This protein binds this small molecule.
Small molecule (SMILES): CCOC(=O)c1ccc(OCCCCC2CCN(c3ccc(C)nn3)CC2)cc1

Binding-site contacts:
Ligand atom C7 contacts residue TYR159 of chain 60.B at 3.7 Å (hydrophobic).
Ligand atom C19 contacts residue PHE237 of chain 60.B at 3.5 Å (hydrophobic).
Ligand atom C8 contacts residue TYR159 of chain 60.B at 3.5 Å (hydrophobic).
Ligand atom C11 contacts residue LEU134 of chain 60.B at 3.8 Å (hydrophobic).
Ligand atom C26 contacts residue LYS113 of chain 60.B at 3.7 Å.
Ligand atom N3 contacts residue LEU240 of chain 60.B at 3.4 Å.
Ligand atom C14 contacts residue VAL199 of chain 60.B at 3.8 Å (hydrophobic).
Ligand atom C23 contacts residue TYR112 of chain 60.B at 3.3 Å (hydrophobic).
Ligand atom C15 contacts residue MET132 of chain 60.B at 3.6 Å (hydrophobic).
Ligand atom C4 contacts residue ILE194 of chain 60.B at 3.8 Å (hydrophobic).
Ligand atom C8 contacts residue VAL196 of chain 60.B at 3.7 Å (hydrophobic).
Ligand atom C18 contacts residue PHE237 of chain 60.B at 3.8 Å (hydrophobic).
Ligand atom C1 contacts residue ILE157 of chain 60.B at 3.4 Å (hydrophobic).
Ligand atom C14 contacts residue MET132 of chain 60.B at 3.5 Å (hydrophobic).
Ligand atom C21 contacts residue PHE237 of chain 60.B at 3.7 Å (hydrophobic).
Ligand atom C5 contacts residue ILE194 of chain 60.B at 3.8 Å (hydrophobic).
Ligand atom N4 contacts residue LEU240 of chain 60.B at 3.3 Å.
Ligand atom C10 contacts residue MET132 of chain 60.B at 3.7 Å (hydrophobic).
Ligand atom N6 contacts residue VAL196 of chain 60.B at 3.8 Å.
Ligand atom C13 contacts residue PHE237 of chain 60.B at 3.7 Å (hydrophobic).
Ligand atom C12 contacts residue VAL199 of chain 60.B at 3.7 Å (hydrophobic).
Ligand atom C1 contacts residue ILE183 of chain 60.B at 3.5 Å (hydrophobic).
Ligand atom O25 contacts residue TYR112 of chain 60.B at 3.4 Å.
Ligand atom O24 contacts residue TYR112 of chain 60.B at 3.8 Å.
Ligand atom C3 contacts residue PRO181 of chain 60.B at 3.7 Å (hydrophobic).
Ligand atom C4 contacts residue TYR159 of chain 60.B at 3.7 Å (hydrophobic).
Ligand atom C3 contacts residue ALA24 of chain 60.D at 3.5 Å (hydrophobic).
Ligand atom C23 contacts residue PHE237 of chain 60.B at 3.8 Å (hydrophobic).
Ligand atom C5 contacts residue TYR159 of chain 60.B at 3.7 Å (hydrophobic).
Ligand atom C4 contacts residue ALA24 of chain 60.D at 3.5 Å (hydrophobic).
Ligand atom O16 contacts residue MET132 of chain 60.B at 3.6 Å.
Ligand atom C20 contacts residue TYR112 of chain 60.B at 3.4 Å (hydrophobic).
Ligand atom C20 contacts residue PHE237 of chain 60.B at 3.4 Å (hydrophobic).
Ligand atom C21 contacts residue TYR112 of chain 60.B at 3.4 Å (hydrophobic).
Ligand atom O25 contacts residue THR111 of chain 60.B at 3.4 Å (h-bond).
Ligand atom C26 contacts residue THR111 of chain 60.B at 3.6 Å.
Ligand atom C3 contacts residue TYR159 of chain 60.B at 3.7 Å (hydrophobic).
Ligand atom C13 contacts residue MET132 of chain 60.B at 3.8 Å (hydrophobic).
Ligand atom C7 contacts residue VAL196 of chain 60.B at 3.5 Å (hydrophobic).
Ligand atom C27 contacts residue ASP236 of chain 60.B at 3.6 Å.

Sequence of chain 60.B:
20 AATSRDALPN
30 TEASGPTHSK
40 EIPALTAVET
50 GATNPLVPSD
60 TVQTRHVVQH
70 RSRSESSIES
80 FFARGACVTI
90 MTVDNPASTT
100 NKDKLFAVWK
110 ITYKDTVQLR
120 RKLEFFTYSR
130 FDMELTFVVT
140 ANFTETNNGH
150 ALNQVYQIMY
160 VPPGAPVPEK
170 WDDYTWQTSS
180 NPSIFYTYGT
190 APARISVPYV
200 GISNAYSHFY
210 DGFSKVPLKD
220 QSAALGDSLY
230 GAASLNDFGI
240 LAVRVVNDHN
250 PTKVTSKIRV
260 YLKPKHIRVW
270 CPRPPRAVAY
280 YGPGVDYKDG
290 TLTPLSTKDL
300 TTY

Sequence of chain 60.D:
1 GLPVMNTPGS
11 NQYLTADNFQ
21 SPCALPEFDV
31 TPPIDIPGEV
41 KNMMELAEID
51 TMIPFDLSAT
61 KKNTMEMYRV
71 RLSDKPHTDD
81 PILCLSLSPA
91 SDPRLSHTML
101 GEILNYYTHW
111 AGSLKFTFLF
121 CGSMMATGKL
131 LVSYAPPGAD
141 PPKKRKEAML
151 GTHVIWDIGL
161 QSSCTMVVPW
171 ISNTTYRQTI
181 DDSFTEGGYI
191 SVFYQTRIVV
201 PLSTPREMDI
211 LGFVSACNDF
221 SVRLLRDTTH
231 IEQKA